Binding-site contacts:
Ligand atom P1 contacts residue ARG405 of chain 1.C at 3.6 Å.
Ligand atom C4 contacts residue GLY434 of chain 1.C at 3.3 Å.
Ligand atom O6P contacts residue SER435 of chain 1.C at 3.3 Å (h-bond).
Ligand atom C3 contacts residue ARG432 of chain 1.C at 3.3 Å.
Ligand atom O4 contacts residue THR438 of chain 1.C at 3.4 Å (h-bond).
Ligand atom O2 contacts residue GLY430 of chain 1.C at 3.3 Å (h-bond).
Ligand atom O3 contacts residue TRP398 of chain 1.C at 3.7 Å.
Ligand atom O4 contacts residue GLY434 of chain 1.C at 2.6 Å (h-bond).
Ligand atom O2P contacts residue ARG405 of chain 1.C at 2.6 Å (salt-bridge).
Ligand atom O1P contacts residue TRP398 of chain 1.C at 2.7 Å (h-bond).
Ligand atom P2 contacts residue THR348 of chain 1.C at 3.4 Å.
Ligand atom C6 contacts residue THR438 of chain 1.C at 3.5 Å.
Ligand atom O1P contacts residue ARG405 of chain 1.C at 2.7 Å (salt-bridge).
Ligand atom O5P contacts residue THR349 of chain 1.C at 3.2 Å (h-bond).
Ligand atom P2 contacts residue SER435 of chain 1.C at 3.7 Å.
Ligand atom O5P contacts residue THR350 of chain 1.C at 2.6 Å (h-bond).
Ligand atom C5 contacts residue GLY434 of chain 1.C at 3.5 Å.
Ligand atom P2 contacts residue THR350 of chain 1.C at 3.8 Å.
Ligand atom C3 contacts residue GLY434 of chain 1.C at 3.4 Å.
Ligand atom O6 contacts residue THR349 of chain 1.C at 3.2 Å (h-bond).
Ligand atom O5 contacts residue LEU347 of chain 1.C at 3.5 Å (h-bond).
Ligand atom O6P contacts residue SER353 of chain 1.C at 3.6 Å.
Ligand atom O3P contacts residue GLY434 of chain 1.C at 2.8 Å (h-bond).
Ligand atom O4P contacts residue ARG352 of chain 1.C at 3.7 Å.
Ligand atom O6 contacts residue THR348 of chain 1.C at 3.6 Å.
Ligand atom O3 contacts residue GLY430 of chain 1.C at 3.2 Å.
Ligand atom C6 contacts residue SER353 of chain 1.C at 3.6 Å.
Ligand atom O5P contacts residue THR348 of chain 1.C at 3.4 Å (h-bond).
Ligand atom O2P contacts residue THR349 of chain 1.C at 3.7 Å.
Ligand atom O6P contacts residue GLY436 of chain 1.C at 2.9 Å (h-bond).
Ligand atom C6 contacts residue LEU347 of chain 1.C at 3.6 Å (hydrophobic).
Ligand atom O4P contacts residue SER353 of chain 1.C at 2.6 Å (h-bond).
Ligand atom O2 contacts residue LEU347 of chain 1.C at 3.6 Å.
Ligand atom O4 contacts residue GLY436 of chain 1.C at 3.7 Å.
Ligand atom P2 contacts residue SER353 of chain 1.C at 3.5 Å.
Ligand atom O4P contacts residue THR348 of chain 1.C at 2.5 Å (h-bond).
Ligand atom O5P contacts residue SER435 of chain 1.C at 3.1 Å (h-bond).
Ligand atom O4 contacts residue TYR437 of chain 1.C at 2.8 Å (h-bond).
Ligand atom O3 contacts residue ARG432 of chain 1.C at 2.6 Å (salt-bridge).
Ligand atom O3P contacts residue PRO433 of chain 1.C at 3.5 Å.

Sequence of chain 1.C:
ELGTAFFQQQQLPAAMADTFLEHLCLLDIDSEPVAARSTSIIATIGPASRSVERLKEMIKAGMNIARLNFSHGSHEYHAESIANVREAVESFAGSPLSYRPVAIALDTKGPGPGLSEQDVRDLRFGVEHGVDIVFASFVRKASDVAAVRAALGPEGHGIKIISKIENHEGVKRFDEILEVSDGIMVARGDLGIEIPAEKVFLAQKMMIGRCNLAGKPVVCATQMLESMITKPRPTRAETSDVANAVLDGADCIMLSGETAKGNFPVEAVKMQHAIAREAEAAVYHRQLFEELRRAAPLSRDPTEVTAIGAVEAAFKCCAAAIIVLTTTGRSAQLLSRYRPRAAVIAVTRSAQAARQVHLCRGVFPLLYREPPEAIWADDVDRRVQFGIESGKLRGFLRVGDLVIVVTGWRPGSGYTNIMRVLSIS

The protein below binds the small molecule below.
Small molecule (SMILES): O=P(O)(O)OC[C@H]1O[C@](O)(COP(=O)(O)O)[C@@H](O)[C@@H]1O